A protein and the small-molecule ligand that binds it are described below.
Small molecule (SMILES): CC[C@@H](N)C(=O)O

Sequence of chain 1.D:
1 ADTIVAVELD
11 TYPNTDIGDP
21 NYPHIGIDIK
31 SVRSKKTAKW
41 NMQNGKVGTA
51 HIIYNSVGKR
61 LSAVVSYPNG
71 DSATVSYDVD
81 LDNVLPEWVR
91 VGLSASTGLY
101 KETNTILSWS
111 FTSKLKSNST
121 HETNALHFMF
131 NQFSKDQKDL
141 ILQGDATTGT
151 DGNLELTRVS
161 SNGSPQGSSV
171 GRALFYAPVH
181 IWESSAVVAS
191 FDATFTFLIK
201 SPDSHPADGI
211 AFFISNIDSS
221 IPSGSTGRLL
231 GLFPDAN

Sequence of chain 1.A:
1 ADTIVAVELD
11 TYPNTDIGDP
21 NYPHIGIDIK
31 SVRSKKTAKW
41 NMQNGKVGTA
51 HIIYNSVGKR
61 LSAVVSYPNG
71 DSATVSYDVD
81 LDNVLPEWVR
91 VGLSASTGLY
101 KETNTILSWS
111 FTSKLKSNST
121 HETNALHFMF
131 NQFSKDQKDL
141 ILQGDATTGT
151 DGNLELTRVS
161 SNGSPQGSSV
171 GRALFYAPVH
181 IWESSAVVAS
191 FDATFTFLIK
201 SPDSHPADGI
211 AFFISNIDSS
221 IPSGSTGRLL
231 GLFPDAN

Binding-site contacts:
Ligand atom CG contacts residue VAL179 of chain 1.D at 4.5 Å (hydrophobic).
Ligand atom CG contacts residue LYS114 of chain 1.D at 4.0 Å.
Ligand atom CB contacts residue SER113 of chain 1.D at 4.0 Å.
Ligand atom CA contacts residue HIS180 of chain 1.D at 3.6 Å.
Ligand atom C contacts residue LEU126 of chain 1.D at 4.5 Å (hydrophobic).
Ligand atom N contacts residue PRO178 of chain 1.D at 4.3 Å.
Ligand atom OXT contacts residue HIS180 of chain 1.D at 4.2 Å.
Ligand atom CB contacts residue ASN124 of chain 1.D at 3.8 Å.
Ligand atom CB contacts residue HIS180 of chain 1.D at 4.1 Å.
Ligand atom C contacts residue ALA125 of chain 1.D at 4.1 Å (hydrophobic).
Ligand atom OXT contacts residue TRP88 of chain 1.D at 4.1 Å.
Ligand atom CB contacts residue LEU115 of chain 1.D at 4.4 Å (hydrophobic).
Ligand atom O contacts residue LEU126 of chain 1.D at 3.7 Å.
Ligand atom O contacts residue ASP139 of chain 1.A at 3.9 Å.
Ligand atom OXT contacts residue ASP139 of chain 1.A at 2.4 Å (salt-bridge).
Ligand atom CG contacts residue ASN124 of chain 1.D at 4.4 Å.
Ligand atom CA contacts residue ASP139 of chain 1.A at 3.9 Å.
Ligand atom CB contacts residue ALA125 of chain 1.D at 3.9 Å (hydrophobic).
Ligand atom N contacts residue VAL179 of chain 1.D at 3.5 Å.
Ligand atom O contacts residue ALA125 of chain 1.D at 3.0 Å (h-bond).
Ligand atom C contacts residue ASP139 of chain 1.A at 3.2 Å.
Ligand atom CG contacts residue LEU115 of chain 1.D at 4.0 Å (hydrophobic).
Ligand atom CA contacts residue ALA125 of chain 1.D at 4.5 Å (hydrophobic).
Ligand atom CB contacts residue LEU126 of chain 1.D at 3.8 Å (hydrophobic).
Ligand atom O contacts residue ASN124 of chain 1.D at 3.6 Å.
Ligand atom C contacts residue ASN124 of chain 1.D at 4.0 Å.
Ligand atom OXT contacts residue ASN124 of chain 1.D at 4.3 Å.
Ligand atom CG contacts residue HIS180 of chain 1.D at 2.9 Å.
Ligand atom CG contacts residue SER113 of chain 1.D at 3.2 Å.
Ligand atom O contacts residue PHE130 of chain 1.A at 4.2 Å.
Ligand atom O contacts residue MET129 of chain 1.A at 3.6 Å.
Ligand atom OXT contacts residue GLN137 of chain 1.A at 4.2 Å.
Ligand atom N contacts residue ASP139 of chain 1.A at 3.7 Å.
Ligand atom C contacts residue PHE130 of chain 1.A at 4.3 Å (hydrophobic).
Ligand atom CA contacts residue LEU126 of chain 1.D at 4.4 Å (hydrophobic).
Ligand atom OXT contacts residue PHE130 of chain 1.A at 3.5 Å.
Ligand atom N contacts residue LEU126 of chain 1.D at 3.9 Å.
Ligand atom N contacts residue HIS180 of chain 1.D at 3.0 Å (h-bond).
Ligand atom C contacts residue HIS180 of chain 1.D at 4.4 Å.